Sequence of chain 1.B:
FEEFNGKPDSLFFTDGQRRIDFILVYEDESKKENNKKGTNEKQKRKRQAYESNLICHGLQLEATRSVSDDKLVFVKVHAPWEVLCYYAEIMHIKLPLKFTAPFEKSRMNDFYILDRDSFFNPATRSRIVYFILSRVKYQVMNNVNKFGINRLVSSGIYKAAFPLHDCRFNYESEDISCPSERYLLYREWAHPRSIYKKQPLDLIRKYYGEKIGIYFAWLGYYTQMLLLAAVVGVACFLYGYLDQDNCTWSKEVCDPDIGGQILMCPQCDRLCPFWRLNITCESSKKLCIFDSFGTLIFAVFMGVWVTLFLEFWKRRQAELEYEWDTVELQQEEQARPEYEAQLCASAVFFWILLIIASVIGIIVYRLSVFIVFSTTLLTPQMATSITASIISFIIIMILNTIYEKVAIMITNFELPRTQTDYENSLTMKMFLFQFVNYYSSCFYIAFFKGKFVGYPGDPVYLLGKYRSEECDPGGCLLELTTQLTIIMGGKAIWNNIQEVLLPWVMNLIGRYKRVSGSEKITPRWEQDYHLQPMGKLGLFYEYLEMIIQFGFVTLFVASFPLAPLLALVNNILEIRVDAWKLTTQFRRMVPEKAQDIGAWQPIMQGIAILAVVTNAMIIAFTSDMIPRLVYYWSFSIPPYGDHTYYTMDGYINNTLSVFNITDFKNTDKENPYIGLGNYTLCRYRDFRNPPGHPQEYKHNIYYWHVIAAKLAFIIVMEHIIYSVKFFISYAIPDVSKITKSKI

A protein and the small-molecule ligand that binds it are described below.
Small molecule (SMILES): CC(=O)N[C@@H]1[C@@H](O)[C@H](O)[C@@H](CO)O[C@H]1O

Binding-site contacts:
Ligand atom C6 contacts residue ASN734 of chain 1.B at 3.9 Å.
Ligand atom C8 contacts residue LEU755 of chain 1.B at 4.0 Å (hydrophobic).
Ligand atom C6 contacts residue THR736 of chain 1.B at 4.0 Å.
Ligand atom N2 contacts residue ASN734 of chain 1.B at 4.3 Å.
Ligand atom O6 contacts residue ASP737 of chain 1.B at 3.1 Å (salt-bridge).
Ligand atom O5 contacts residue ASN734 of chain 1.B at 2.1 Å (h-bond).
Ligand atom C1 contacts residue THR736 of chain 1.B at 4.0 Å.
Ligand atom C1 contacts residue ASN734 of chain 1.B at 2.4 Å.
Ligand atom O6 contacts residue THR736 of chain 1.B at 3.4 Å (h-bond).
Ligand atom C5 contacts residue THR736 of chain 1.B at 4.0 Å.
Ligand atom O5 contacts residue THR736 of chain 1.B at 3.4 Å (h-bond).
Ligand atom C4 contacts residue ASN734 of chain 1.B at 4.4 Å.
Ligand atom C2 contacts residue ASN734 of chain 1.B at 3.6 Å.
Ligand atom C8 contacts residue THR754 of chain 1.B at 4.2 Å.
Ligand atom C5 contacts residue ASN734 of chain 1.B at 3.5 Å.
Ligand atom O6 contacts residue ASN734 of chain 1.B at 3.1 Å (h-bond).